This protein binds this small molecule.
Small molecule (SMILES): CCCC[C@@H]1NC(=O)[C@H](C(C)C)NC(=O)[C@H](CC2=NC=NC2)NC(=O)[C@H]([C@@H](C)CC)NC(=O)[C@H](CC(=O)O)NC(=O)[C@@H](N)CSSC[C@@H](C(=O)N[C@@H](Cc2ccccc2)C(=O)N[C@H]2CNC[C@@H]2C(=O)N[C@@H](CCCN=C(N)N)C(=O)N[C@H](CC=O)CC(C)C)NC(=O)C[C@H](CC)NC(=O)[C@H](CC2=CN=C3CC=CC=C23)NC(=O)[C@H](C)NC(=O)C[C@H](Cc2c[nH]c3ccccc23)NC1=O

Binding-site contacts:
Ligand atom CD1 contacts residue ASP57 of chain 1.B at 3.2 Å.
Ligand atom CG contacts residue TYR15 of chain 1.B at 3.7 Å (hydrophobic).
Ligand atom N contacts residue TYR15 of chain 1.B at 3.0 Å (h-bond).
Ligand atom CE2 contacts residue ASN56 of chain 1.B at 3.8 Å.
Ligand atom O contacts residue ASN56 of chain 1.B at 2.8 Å (h-bond).
Ligand atom CH2 contacts residue ASN56 of chain 1.B at 3.8 Å.
Ligand atom O contacts residue TYR19 of chain 1.B at 3.5 Å (h-bond).
Ligand atom CB contacts residue TYR15 of chain 1.B at 3.9 Å (hydrophobic).
Ligand atom CD2 contacts residue MET12 of chain 1.B at 3.6 Å (hydrophobic).
Ligand atom O contacts residue ASN56 of chain 1.B at 3.3 Å (h-bond).
Ligand atom O contacts residue MET12 of chain 1.B at 3.2 Å.
Ligand atom CE1 contacts residue PHE11 of chain 1.B at 3.7 Å (hydrophobic).
Ligand atom ND1 contacts residue CYS98 of chain 1.B at 3.9 Å.
Ligand atom CB contacts residue GLN83 of chain 1.A at 3.3 Å.
Ligand atom CA contacts residue TYR19 of chain 1.B at 3.5 Å (hydrophobic).
Ligand atom N contacts residue TYR19 of chain 1.B at 3.7 Å.
Ligand atom CZ2 contacts residue ASN56 of chain 1.B at 3.4 Å.
Ligand atom CZ contacts residue TYR15 of chain 1.B at 3.8 Å (hydrophobic).
Ligand atom C contacts residue TYR19 of chain 1.B at 3.7 Å (hydrophobic).
Ligand atom C contacts residue TYR19 of chain 1.B at 3.2 Å (hydrophobic).
Ligand atom NE1 contacts residue MET12 of chain 1.B at 3.8 Å.
Ligand atom CE contacts residue GLN16 of chain 1.B at 3.8 Å.
Ligand atom CE1 contacts residue LEU60 of chain 1.B at 3.8 Å (hydrophobic).
Ligand atom CE2 contacts residue MET12 of chain 1.B at 3.6 Å (hydrophobic).
Ligand atom NZ1 contacts residue ASN56 of chain 1.B at 3.3 Å (h-bond).
Ligand atom CG contacts residue MET12 of chain 1.B at 3.8 Å (hydrophobic).
Ligand atom CZ3 contacts residue LYS42 of chain 1.A at 3.8 Å.
Ligand atom CD1 contacts residue MET75 of chain 1.A at 3.8 Å (hydrophobic).
Ligand atom CB contacts residue TYR19 of chain 1.B at 3.9 Å (hydrophobic).
Ligand atom CD1 contacts residue PHE11 of chain 1.B at 3.9 Å (hydrophobic).
Ligand atom N contacts residue TYR19 of chain 1.B at 3.6 Å (h-bond).
Ligand atom CG contacts residue TYR19 of chain 1.B at 3.6 Å (hydrophobic).
Ligand atom CA contacts residue TYR15 of chain 1.B at 3.9 Å (hydrophobic).
Ligand atom O contacts residue LEU60 of chain 1.B at 3.8 Å.
Ligand atom CE1 contacts residue ASN56 of chain 1.B at 3.7 Å.
Ligand atom ND1 contacts residue LEU60 of chain 1.B at 3.9 Å.
Ligand atom CA contacts residue TYR19 of chain 1.B at 3.9 Å (hydrophobic).
Ligand atom CH3 contacts residue LYS42 of chain 1.A at 3.5 Å.
Ligand atom O contacts residue TYR19 of chain 1.B at 3.4 Å (h-bond).
Ligand atom CH2 contacts residue PHE11 of chain 1.B at 3.8 Å (hydrophobic).

Sequence of chain 1.B:
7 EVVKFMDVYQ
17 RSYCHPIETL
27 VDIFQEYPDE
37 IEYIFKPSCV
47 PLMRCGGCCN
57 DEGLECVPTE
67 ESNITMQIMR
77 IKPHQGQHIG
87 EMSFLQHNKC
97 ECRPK

Sequence of chain 1.A:
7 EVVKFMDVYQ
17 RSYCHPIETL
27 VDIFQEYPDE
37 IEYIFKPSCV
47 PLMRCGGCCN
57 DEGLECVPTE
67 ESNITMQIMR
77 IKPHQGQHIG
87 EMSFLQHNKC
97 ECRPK